Sequence of chain 1.E:
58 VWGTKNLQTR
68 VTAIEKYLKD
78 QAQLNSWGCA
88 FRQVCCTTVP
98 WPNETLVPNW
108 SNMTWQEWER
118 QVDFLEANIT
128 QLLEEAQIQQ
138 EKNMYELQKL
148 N

Binding-site contacts:
Ligand atom C4 contacts residue ASN109 of chain 1.E at 4.3 Å.
Ligand atom O5 contacts residue ASN109 of chain 1.E at 2.4 Å (h-bond).
Ligand atom C7 contacts residue ASN109 of chain 1.E at 3.4 Å.
Ligand atom C8 contacts residue ASN109 of chain 1.E at 3.4 Å.
Ligand atom C3 contacts residue ASN109 of chain 1.E at 3.8 Å.
Ligand atom C5 contacts residue ASN109 of chain 1.E at 3.7 Å.
Ligand atom C1 contacts residue ASN109 of chain 1.E at 1.4 Å.
Ligand atom C2 contacts residue ASN109 of chain 1.E at 2.5 Å.
Ligand atom O7 contacts residue ASN109 of chain 1.E at 4.3 Å.
Ligand atom C6 contacts residue ASN106 of chain 1.E at 3.8 Å.
Ligand atom C6 contacts residue ASN109 of chain 1.E at 4.5 Å.
Ligand atom N2 contacts residue ASN109 of chain 1.E at 2.9 Å (h-bond).

The small molecule below binds the protein below.
Small molecule (SMILES): CC(=O)N[C@@H]1[C@@H](O)[C@H](O)[C@@H](CO)O[C@H]1O